Sequence of chain 3.A:
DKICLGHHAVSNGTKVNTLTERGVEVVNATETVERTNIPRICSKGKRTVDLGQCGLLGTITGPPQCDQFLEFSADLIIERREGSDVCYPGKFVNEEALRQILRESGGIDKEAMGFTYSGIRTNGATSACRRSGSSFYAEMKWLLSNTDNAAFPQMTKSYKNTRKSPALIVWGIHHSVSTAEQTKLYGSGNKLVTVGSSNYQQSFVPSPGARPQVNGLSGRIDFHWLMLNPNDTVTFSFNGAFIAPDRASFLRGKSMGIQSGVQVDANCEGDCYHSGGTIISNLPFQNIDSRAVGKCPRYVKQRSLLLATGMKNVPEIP

A protein and the small-molecule ligand that binds it are described below.
Small molecule (SMILES): CC(=O)N[C@@H]1[C@@H](O)[C@H](O)[C@@H](CO)O[C@H]1O

Binding-site contacts:
Ligand atom C3 contacts residue ASN231 of chain 3.A at 3.5 Å.
Ligand atom O5 contacts residue ASN231 of chain 3.A at 2.4 Å (h-bond).
Ligand atom C7 contacts residue ASN231 of chain 3.A at 3.3 Å.
Ligand atom C5 contacts residue ASN231 of chain 3.A at 3.6 Å.
Ligand atom O3 contacts residue ASN231 of chain 3.A at 4.4 Å.
Ligand atom C6 contacts residue LYS160 of chain 3.A at 4.4 Å.
Ligand atom O6 contacts residue LYS160 of chain 3.A at 3.4 Å (salt-bridge).
Ligand atom O6 contacts residue ASN231 of chain 3.A at 4.4 Å.
Ligand atom C4 contacts residue ASN231 of chain 3.A at 4.0 Å.
Ligand atom C1 contacts residue ASN231 of chain 3.A at 1.4 Å.
Ligand atom C8 contacts residue ASN231 of chain 3.A at 4.4 Å.
Ligand atom O5 contacts residue LYS160 of chain 3.A at 4.3 Å.
Ligand atom C2 contacts residue ASN231 of chain 3.A at 2.0 Å.
Ligand atom N2 contacts residue ASN231 of chain 3.A at 2.5 Å (h-bond).
Ligand atom O7 contacts residue ASN231 of chain 3.A at 3.7 Å.